Sequence of chain 1.A:
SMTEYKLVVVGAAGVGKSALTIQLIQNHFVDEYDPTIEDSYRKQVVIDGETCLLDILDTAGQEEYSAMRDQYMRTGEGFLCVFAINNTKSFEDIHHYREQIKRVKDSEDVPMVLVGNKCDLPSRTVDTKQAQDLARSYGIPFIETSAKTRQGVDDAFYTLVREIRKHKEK

Binding-site contacts:
Ligand atom O1A contacts residue SER18 of chain 1.A at 3.5 Å (h-bond).
Ligand atom O4' contacts residue LYS118 of chain 1.A at 3.3 Å (salt-bridge).
Ligand atom O6 contacts residue SER146 of chain 1.A at 3.4 Å.
Ligand atom N7 contacts residue ASN117 of chain 1.A at 3.1 Å (h-bond).
Ligand atom O2B contacts residue MG1 of chain 1.F at 2.0 Å.
Ligand atom O3' contacts residue ASP31 of chain 1.A at 3.1 Å (salt-bridge).
Ligand atom PB contacts residue MG1 of chain 1.F at 3.2 Å.
Ligand atom O2' contacts residue PHE29 of chain 1.A at 3.4 Å.
Ligand atom N1 contacts residue ASP120 of chain 1.A at 2.8 Å (salt-bridge).
Ligand atom C2' contacts residue VAL30 of chain 1.A at 3.5 Å (hydrophobic).
Ligand atom O1A contacts residue GLY16 of chain 1.A at 3.3 Å.
Ligand atom O6 contacts residue ASP120 of chain 1.A at 3.5 Å (salt-bridge).
Ligand atom O1B contacts residue GLY16 of chain 1.A at 3.0 Å (h-bond).
Ligand atom O3A contacts residue GLY16 of chain 1.A at 3.1 Å (h-bond).
Ligand atom O2' contacts residue VAL30 of chain 1.A at 2.6 Å (h-bond).
Ligand atom N2 contacts residue LEU121 of chain 1.A at 3.4 Å.
Ligand atom N2 contacts residue ASP120 of chain 1.A at 2.9 Å (salt-bridge).
Ligand atom O2B contacts residue SER18 of chain 1.A at 2.9 Å (h-bond).
Ligand atom O1B contacts residue VAL15 of chain 1.A at 3.3 Å (h-bond).
Ligand atom O1A contacts residue ALA19 of chain 1.A at 2.7 Å (h-bond).
Ligand atom O2G contacts residue LYS17 of chain 1.A at 2.6 Å (salt-bridge).
Ligand atom C6 contacts residue LYS118 of chain 1.A at 3.5 Å.
Ligand atom C8 contacts residue ALA19 of chain 1.A at 3.5 Å (hydrophobic).
Ligand atom O6 contacts residue LYS118 of chain 1.A at 3.4 Å.
Ligand atom O2G contacts residue ALA13 of chain 1.A at 3.4 Å.
Ligand atom O6 contacts residue ASN117 of chain 1.A at 3.3 Å (h-bond).
Ligand atom O1G contacts residue THR36 of chain 1.A at 2.9 Å (h-bond).
Ligand atom N3B contacts residue GLY14 of chain 1.A at 3.0 Å (h-bond).
Ligand atom O2B contacts residue LYS17 of chain 1.A at 3.6 Å (salt-bridge).
Ligand atom O2G contacts residue GLY61 of chain 1.A at 2.8 Å (h-bond).
Ligand atom O2' contacts residue ASP31 of chain 1.A at 3.2 Å (salt-bridge).
Ligand atom O2A contacts residue TYR33 of chain 1.A at 3.4 Å.
Ligand atom O1B contacts residue LYS17 of chain 1.A at 2.8 Å (salt-bridge).
Ligand atom PG contacts residue MG1 of chain 1.F at 3.2 Å.
Ligand atom C5' contacts residue GLY14 of chain 1.A at 3.5 Å.
Ligand atom O1G contacts residue MG1 of chain 1.F at 2.0 Å.
Ligand atom O6 contacts residue ALA147 of chain 1.A at 2.8 Å (h-bond).
Ligand atom O3G contacts residue TYR33 of chain 1.A at 2.6 Å (h-bond).
Ligand atom O3G contacts residue PRO35 of chain 1.A at 3.4 Å.
Ligand atom N3B contacts residue MG1 of chain 1.F at 3.5 Å.

A protein and the small-molecule ligand that binds it are described below.
Small molecule (SMILES): Nc1nc2c(ncn2[C@@H]2O[C@H](CO[P](=O)(O)O[P](=O)(O)NP(=O)(O)O)[C@@H](O)[C@H]2O)c(=O)[nH]1